Sequence of chain 1.A:
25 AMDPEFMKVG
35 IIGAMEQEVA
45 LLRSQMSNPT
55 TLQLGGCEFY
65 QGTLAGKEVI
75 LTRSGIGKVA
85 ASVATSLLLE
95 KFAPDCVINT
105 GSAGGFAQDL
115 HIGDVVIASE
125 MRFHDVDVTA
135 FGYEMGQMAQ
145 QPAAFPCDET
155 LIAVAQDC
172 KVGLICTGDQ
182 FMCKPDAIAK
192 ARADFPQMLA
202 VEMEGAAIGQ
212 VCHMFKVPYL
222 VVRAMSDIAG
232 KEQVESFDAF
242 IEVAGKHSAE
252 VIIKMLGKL

Binding-site contacts:
Ligand atom C8 contacts residue SER227 of chain 1.A at 3.5 Å.
Ligand atom C2 contacts residue PHE182 of chain 1.A at 3.9 Å (hydrophobic).
Ligand atom C4 contacts residue PHE182 of chain 1.A at 3.9 Å (hydrophobic).
Ligand atom C2 contacts residue MET183 of chain 1.A at 3.9 Å (hydrophobic).
Ligand atom N3 contacts residue MET204 of chain 1.A at 4.0 Å.
Ligand atom C6 contacts residue PHE182 of chain 1.A at 3.5 Å (hydrophobic).
Ligand atom C5 contacts residue ASP228 of chain 1.A at 3.8 Å.
Ligand atom N1 contacts residue GLN181 of chain 1.A at 4.0 Å.
Ligand atom C8 contacts residue PHE238 of chain 1.A at 3.8 Å (hydrophobic).
Ligand atom N1 contacts residue MET183 of chain 1.A at 3.2 Å (h-bond).
Ligand atom N6 contacts residue PHE182 of chain 1.A at 3.7 Å.
Ligand atom N3 contacts residue GLU203 of chain 1.A at 3.4 Å.
Ligand atom N6 contacts residue ASP228 of chain 1.A at 3.0 Å (salt-bridge).
Ligand atom N1 contacts residue VAL202 of chain 1.A at 3.8 Å.
Ligand atom N7 contacts residue ASP228 of chain 1.A at 2.6 Å (salt-bridge).
Ligand atom N7 contacts residue GLY108 of chain 1.A at 3.3 Å (h-bond).
Ligand atom C2 contacts residue GLU203 of chain 1.A at 4.0 Å.
Ligand atom C4 contacts residue VAL202 of chain 1.A at 3.9 Å (hydrophobic).
Ligand atom C5 contacts residue PHE182 of chain 1.A at 3.4 Å (hydrophobic).
Ligand atom N9 contacts residue ALA107 of chain 1.A at 3.8 Å.
Ligand atom C8 contacts residue ASP228 of chain 1.A at 3.4 Å.
Ligand atom C6 contacts residue ASP228 of chain 1.A at 3.9 Å.
Ligand atom C8 contacts residue SER106 of chain 1.A at 4.0 Å.
Ligand atom N1 contacts residue PHE182 of chain 1.A at 3.7 Å.
Ligand atom N7 contacts residue ALA107 of chain 1.A at 3.4 Å.
Ligand atom C6 contacts residue GLY108 of chain 1.A at 4.1 Å.
Ligand atom N7 contacts residue SER227 of chain 1.A at 3.8 Å.
Ligand atom C4 contacts residue GLU203 of chain 1.A at 4.0 Å.
Ligand atom C2 contacts residue GLN181 of chain 1.A at 3.6 Å.
Ligand atom C6 contacts residue VAL202 of chain 1.A at 4.1 Å (hydrophobic).
Ligand atom C8 contacts residue ALA107 of chain 1.A at 3.4 Å (hydrophobic).
Ligand atom N6 contacts residue MET183 of chain 1.A at 3.3 Å (h-bond).
Ligand atom C6 contacts residue MET183 of chain 1.A at 4.0 Å (hydrophobic).
Ligand atom C8 contacts residue GLY108 of chain 1.A at 3.6 Å.
Ligand atom N9 contacts residue SER106 of chain 1.A at 4.0 Å.
Ligand atom C5 contacts residue GLY108 of chain 1.A at 3.6 Å.
Ligand atom N6 contacts residue GLN234 of chain 1.A at 3.3 Å (h-bond).
Ligand atom N3 contacts residue VAL202 of chain 1.A at 4.0 Å.
Ligand atom N6 contacts residue GLY108 of chain 1.A at 3.9 Å.
Ligand atom N7 contacts residue PHE182 of chain 1.A at 3.7 Å.

This protein binds this small molecule.
Small molecule (SMILES): Nc1ncnc2[nH]cnc12